Sequence of chain 1.A:
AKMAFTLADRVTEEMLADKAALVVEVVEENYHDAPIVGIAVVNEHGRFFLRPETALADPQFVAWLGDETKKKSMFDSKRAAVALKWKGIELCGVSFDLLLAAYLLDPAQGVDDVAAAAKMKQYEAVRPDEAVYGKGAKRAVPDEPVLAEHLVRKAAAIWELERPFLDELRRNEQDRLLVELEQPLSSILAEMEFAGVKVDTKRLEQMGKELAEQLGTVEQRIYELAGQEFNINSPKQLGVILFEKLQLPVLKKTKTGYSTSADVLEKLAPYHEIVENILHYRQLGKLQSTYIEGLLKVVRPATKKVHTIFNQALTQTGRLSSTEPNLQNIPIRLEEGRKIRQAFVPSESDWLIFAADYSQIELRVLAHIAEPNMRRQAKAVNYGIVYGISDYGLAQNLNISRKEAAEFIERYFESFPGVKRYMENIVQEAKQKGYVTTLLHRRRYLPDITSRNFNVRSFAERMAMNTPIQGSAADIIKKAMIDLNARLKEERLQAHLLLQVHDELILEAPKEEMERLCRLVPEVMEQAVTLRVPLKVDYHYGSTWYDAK

The protein below binds the small molecule below.
Small molecule (SMILES): Nc1nc2c(ncn2[C@H]2CC[C@@H](CO[P](=O)(O)O[P](=O)(O)OP(=O)(O)O)O2)c(=O)[nH]1

Binding-site contacts:
Ligand atom O1G contacts residue ARG418 of chain 1.A at 2.7 Å (salt-bridge).
Ligand atom C8 contacts residue DDG9 of chain 1.C at 3.7 Å.
Ligand atom N2 contacts residue GLU374 of chain 1.A at 3.2 Å (salt-bridge).
Ligand atom C3' contacts residue DDG9 of chain 1.C at 3.9 Å.
Ligand atom O1B contacts residue ARG418 of chain 1.A at 2.6 Å (salt-bridge).
Ligand atom N9 contacts residue TYR426 of chain 1.A at 3.7 Å.
Ligand atom N2 contacts residue DDG9 of chain 1.C at 3.4 Å.
Ligand atom N3 contacts residue TYR426 of chain 1.A at 3.8 Å.
Ligand atom O3A contacts residue GLN372 of chain 1.A at 3.6 Å.
Ligand atom C6 contacts residue TYR426 of chain 1.A at 3.9 Å (hydrophobic).
Ligand atom O5' contacts residue LYS422 of chain 1.A at 3.8 Å.
Ligand atom O2B contacts residue SER371 of chain 1.A at 3.3 Å (h-bond).
Ligand atom O2A contacts residue TYR426 of chain 1.A at 2.3 Å (h-bond).
Ligand atom N7 contacts residue TYR426 of chain 1.A at 3.6 Å.
Ligand atom O6 contacts residue TYR430 of chain 1.A at 3.8 Å.
Ligand atom O4' contacts residue LYS422 of chain 1.A at 3.6 Å.
Ligand atom N1 contacts residue DDG9 of chain 1.C at 3.8 Å.
Ligand atom O6 contacts residue DDG9 of chain 1.C at 3.5 Å (h-bond).
Ligand atom O3B contacts residue LYS422 of chain 1.A at 3.4 Å (salt-bridge).
Ligand atom C5 contacts residue TYR426 of chain 1.A at 3.7 Å (hydrophobic).
Ligand atom C6 contacts residue DDG9 of chain 1.C at 3.6 Å.
Ligand atom O1A contacts residue GLN372 of chain 1.A at 3.1 Å (h-bond).
Ligand atom PG contacts residue LYS422 of chain 1.A at 3.7 Å.
Ligand atom O2B contacts residue GLN372 of chain 1.A at 3.7 Å.
Ligand atom C2 contacts residue GLU374 of chain 1.A at 3.6 Å.
Ligand atom C4 contacts residue TYR426 of chain 1.A at 3.6 Å (hydrophobic).
Ligand atom O1B contacts residue GLN372 of chain 1.A at 3.4 Å (h-bond).
Ligand atom O6 contacts residue GLU374 of chain 1.A at 3.7 Å.
Ligand atom N1 contacts residue GLU374 of chain 1.A at 3.0 Å (salt-bridge).
Ligand atom O1G contacts residue LYS422 of chain 1.A at 2.9 Å (salt-bridge).
Ligand atom O4' contacts residue TYR426 of chain 1.A at 3.5 Å.
Ligand atom N7 contacts residue DDG9 of chain 1.C at 3.8 Å.
Ligand atom PA contacts residue TYR426 of chain 1.A at 3.7 Å.
Ligand atom C5' contacts residue TYR426 of chain 1.A at 3.9 Å (hydrophobic).
Ligand atom C2' contacts residue ARG345 of chain 1.A at 3.3 Å.
Ligand atom O2A contacts residue GLN372 of chain 1.A at 3.5 Å.
Ligand atom O3G contacts residue ARG418 of chain 1.A at 3.7 Å.
Ligand atom C5 contacts residue DDG9 of chain 1.C at 3.7 Å.
Ligand atom C2' contacts residue DDG9 of chain 1.C at 3.3 Å.
Ligand atom O3A contacts residue LYS422 of chain 1.A at 3.7 Å.